Sequence of chain 1.A:
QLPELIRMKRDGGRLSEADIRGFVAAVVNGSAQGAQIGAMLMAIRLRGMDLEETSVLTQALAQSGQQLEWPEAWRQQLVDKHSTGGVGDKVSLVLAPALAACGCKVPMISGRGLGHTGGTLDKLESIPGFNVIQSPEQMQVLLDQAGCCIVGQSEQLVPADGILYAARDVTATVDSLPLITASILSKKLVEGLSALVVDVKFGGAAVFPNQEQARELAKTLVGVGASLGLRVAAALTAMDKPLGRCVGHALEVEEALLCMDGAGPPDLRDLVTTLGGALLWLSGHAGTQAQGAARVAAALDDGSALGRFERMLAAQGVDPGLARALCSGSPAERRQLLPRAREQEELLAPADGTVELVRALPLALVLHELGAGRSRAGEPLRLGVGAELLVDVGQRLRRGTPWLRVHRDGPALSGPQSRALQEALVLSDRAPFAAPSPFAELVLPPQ

Binding-site contacts:
Ligand atom O2 contacts residue LYS221 of chain 1.A at 2.6 Å (salt-bridge).
Ligand atom C4 contacts residue ILE214 of chain 1.A at 3.9 Å (hydrophobic).
Ligand atom I5 contacts residue ILE214 of chain 1.A at 3.7 Å.
Ligand atom C4 contacts residue SER217 of chain 1.A at 3.9 Å.
Ligand atom C6 contacts residue THR118 of chain 1.A at 3.6 Å.
Ligand atom C5 contacts residue ILE214 of chain 1.A at 3.9 Å (hydrophobic).
Ligand atom C2 contacts residue HIS116 of chain 1.A at 3.3 Å.
Ligand atom I5 contacts residue VAL241 of chain 1.A at 3.5 Å.
Ligand atom C2 contacts residue ILE218 of chain 1.A at 3.4 Å (hydrophobic).
Ligand atom C6 contacts residue SER117 of chain 1.A at 3.8 Å.
Ligand atom N3 contacts residue ILE218 of chain 1.A at 3.4 Å.
Ligand atom O4 contacts residue ILE214 of chain 1.A at 3.4 Å.
Ligand atom C4 contacts residue ILE218 of chain 1.A at 3.8 Å (hydrophobic).
Ligand atom C4 contacts residue ARG202 of chain 1.A at 3.9 Å.
Ligand atom N1 contacts residue HIS116 of chain 1.A at 2.9 Å (h-bond).
Ligand atom O4 contacts residue ARG202 of chain 1.A at 2.7 Å (salt-bridge).
Ligand atom O2 contacts residue HIS116 of chain 1.A at 3.0 Å (h-bond).
Ligand atom N3 contacts residue LYS221 of chain 1.A at 3.9 Å.
Ligand atom N3 contacts residue SER217 of chain 1.A at 3.1 Å (h-bond).
Ligand atom C2 contacts residue LYS221 of chain 1.A at 3.6 Å.
Ligand atom C2 contacts residue SER217 of chain 1.A at 3.9 Å.
Ligand atom C6 contacts residue HIS116 of chain 1.A at 4.1 Å.
Ligand atom O4 contacts residue LEU148 of chain 1.A at 3.7 Å.
Ligand atom N3 contacts residue LEU148 of chain 1.A at 4.1 Å.
Ligand atom C2 contacts residue TYR199 of chain 1.A at 3.6 Å (hydrophobic).
Ligand atom C6 contacts residue LEU148 of chain 1.A at 4.0 Å (hydrophobic).
Ligand atom C5 contacts residue THR118 of chain 1.A at 3.8 Å.
Ligand atom C4 contacts residue LEU148 of chain 1.A at 3.5 Å (hydrophobic).
Ligand atom C5 contacts residue ILE218 of chain 1.A at 4.0 Å (hydrophobic).
Ligand atom I5 contacts residue THR118 of chain 1.A at 3.1 Å.
Ligand atom O2 contacts residue TYR199 of chain 1.A at 3.6 Å.
Ligand atom O2 contacts residue ILE218 of chain 1.A at 3.8 Å.
Ligand atom I5 contacts residue LEU148 of chain 1.A at 3.9 Å.
Ligand atom O2 contacts residue SER217 of chain 1.A at 3.7 Å.
Ligand atom N1 contacts residue SER117 of chain 1.A at 3.9 Å.
Ligand atom C6 contacts residue ILE218 of chain 1.A at 3.9 Å (hydrophobic).
Ligand atom N1 contacts residue ILE218 of chain 1.A at 3.6 Å.
Ligand atom O4 contacts residue SER217 of chain 1.A at 3.8 Å.
Ligand atom N3 contacts residue TYR199 of chain 1.A at 3.7 Å.
Ligand atom C5 contacts residue LEU148 of chain 1.A at 3.5 Å (hydrophobic).

The small molecule below binds the protein below.
Small molecule (SMILES): O=c1[nH]cc(I)c(=O)[nH]1